A protein and the small-molecule ligand that binds it are described below.
Small molecule (SMILES): CSCC[C@H](N)C(=O)O

Sequence of chain 1.B:
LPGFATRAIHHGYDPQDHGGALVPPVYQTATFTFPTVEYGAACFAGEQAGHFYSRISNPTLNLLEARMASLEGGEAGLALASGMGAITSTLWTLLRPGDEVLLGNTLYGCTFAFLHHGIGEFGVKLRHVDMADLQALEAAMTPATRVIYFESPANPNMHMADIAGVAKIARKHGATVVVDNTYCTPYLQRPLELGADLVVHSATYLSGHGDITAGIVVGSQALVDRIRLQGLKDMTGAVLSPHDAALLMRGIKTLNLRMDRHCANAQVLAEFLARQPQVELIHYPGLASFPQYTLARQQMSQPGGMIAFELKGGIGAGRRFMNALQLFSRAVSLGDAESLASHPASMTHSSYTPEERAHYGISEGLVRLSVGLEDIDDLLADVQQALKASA

Sequence of chain 1.A:
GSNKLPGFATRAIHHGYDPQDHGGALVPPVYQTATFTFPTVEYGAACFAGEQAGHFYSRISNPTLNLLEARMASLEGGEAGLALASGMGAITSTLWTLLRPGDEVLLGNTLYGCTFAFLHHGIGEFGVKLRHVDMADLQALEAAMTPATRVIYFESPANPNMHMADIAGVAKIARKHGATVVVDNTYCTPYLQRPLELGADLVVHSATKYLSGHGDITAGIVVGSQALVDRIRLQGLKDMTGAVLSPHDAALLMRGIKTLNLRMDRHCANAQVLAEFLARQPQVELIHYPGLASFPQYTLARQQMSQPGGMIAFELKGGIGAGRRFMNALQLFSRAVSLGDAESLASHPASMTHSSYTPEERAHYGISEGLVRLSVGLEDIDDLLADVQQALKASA

Binding-site contacts:
Ligand atom CG contacts residue TYR59 of chain 1.A at 4.2 Å (hydrophobic).
Ligand atom C contacts residue SER340 of chain 1.B at 3.5 Å.
Ligand atom O contacts residue ARG375 of chain 1.B at 4.0 Å.
Ligand atom SD contacts residue PHE50 of chain 1.A at 3.8 Å.
Ligand atom CA contacts residue TYR114 of chain 1.B at 3.8 Å (hydrophobic).
Ligand atom SD contacts residue CYS116 of chain 1.B at 4.2 Å.
Ligand atom C contacts residue LLP211 of chain 1.B at 3.9 Å.
Ligand atom C contacts residue VAL339 of chain 1.B at 4.3 Å (hydrophobic).
Ligand atom CB contacts residue TYR114 of chain 1.B at 3.4 Å (hydrophobic).
Ligand atom N contacts residue LLP211 of chain 1.B at 3.4 Å.
Ligand atom O contacts residue LLP211 of chain 1.B at 2.9 Å (h-bond).
Ligand atom O contacts residue SER340 of chain 1.B at 3.6 Å.
Ligand atom N contacts residue TYR59 of chain 1.A at 3.4 Å.
Ligand atom CE contacts residue ILE62 of chain 1.A at 3.6 Å (hydrophobic).
Ligand atom CE contacts residue PHE58 of chain 1.A at 3.9 Å (hydrophobic).
Ligand atom CE contacts residue CYS116 of chain 1.B at 3.9 Å (hydrophobic).
Ligand atom OXT contacts residue SER340 of chain 1.B at 4.0 Å.
Ligand atom CA contacts residue LLP211 of chain 1.B at 4.3 Å.
Ligand atom OXT contacts residue ASN161 of chain 1.B at 4.3 Å.
Ligand atom CE contacts residue TYR114 of chain 1.B at 4.3 Å (hydrophobic).
Ligand atom CG contacts residue VAL339 of chain 1.B at 3.8 Å (hydrophobic).
Ligand atom C contacts residue TYR114 of chain 1.B at 3.6 Å (hydrophobic).
Ligand atom O contacts residue TYR114 of chain 1.B at 4.0 Å.
Ligand atom OXT contacts residue VAL339 of chain 1.B at 4.3 Å.
Ligand atom SD contacts residue TYR114 of chain 1.B at 3.7 Å.
Ligand atom N contacts residue TYR114 of chain 1.B at 3.2 Å (h-bond).
Ligand atom N contacts residue ARG61 of chain 1.A at 4.3 Å.
Ligand atom CB contacts residue VAL339 of chain 1.B at 3.6 Å (hydrophobic).
Ligand atom OXT contacts residue TYR114 of chain 1.B at 3.6 Å.
Ligand atom N contacts residue SER340 of chain 1.B at 4.5 Å.
Ligand atom CE contacts residue PHE50 of chain 1.A at 4.0 Å (hydrophobic).
Ligand atom CA contacts residue VAL339 of chain 1.B at 3.7 Å (hydrophobic).
Ligand atom SD contacts residue THR355 of chain 1.B at 4.4 Å.
Ligand atom CA contacts residue SER340 of chain 1.B at 3.6 Å.
Ligand atom C contacts residue ARG375 of chain 1.B at 3.9 Å.
Ligand atom OXT contacts residue ARG375 of chain 1.B at 3.0 Å (salt-bridge).
Ligand atom CG contacts residue TYR114 of chain 1.B at 3.2 Å (hydrophobic).
Ligand atom O contacts residue LEU341 of chain 1.B at 3.6 Å.
Ligand atom CA contacts residue TYR59 of chain 1.A at 4.4 Å (hydrophobic).